Binding-site contacts:
Ligand atom N6 contacts residue GLY480 of chain 1.F at 3.1 Å (h-bond).
Ligand atom O1B contacts residue ASP577 of chain 1.F at 3.8 Å.
Ligand atom N1 contacts residue SER652 of chain 1.F at 3.5 Å (h-bond).
Ligand atom O3G contacts residue PRO520 of chain 1.F at 3.0 Å (h-bond).
Ligand atom N6 contacts residue ILE479 of chain 1.F at 3.5 Å.
Ligand atom O5' contacts residue CYS522 of chain 1.F at 3.7 Å.
Ligand atom O2G contacts residue PRO520 of chain 1.F at 2.7 Å (h-bond).
Ligand atom O2A contacts residue LYS524 of chain 1.F at 3.5 Å (salt-bridge).
Ligand atom S1G contacts residue ARG638 of chain 1.A at 3.3 Å (salt-bridge).
Ligand atom N3 contacts residue SER652 of chain 1.F at 3.7 Å.
Ligand atom PB contacts residue THR525 of chain 1.F at 3.8 Å.
Ligand atom O3G contacts residue ASN624 of chain 1.F at 3.5 Å (h-bond).
Ligand atom C6 contacts residue GLY480 of chain 1.F at 3.5 Å.
Ligand atom N1 contacts residue ASP478 of chain 1.F at 3.6 Å (salt-bridge).
Ligand atom O2A contacts residue CYS522 of chain 1.F at 3.4 Å (h-bond).
Ligand atom C2 contacts residue ASP478 of chain 1.F at 3.5 Å.
Ligand atom O3G contacts residue ARG635 of chain 1.A at 3.4 Å.
Ligand atom O2B contacts residue CYS522 of chain 1.F at 2.3 Å (h-bond).
Ligand atom O1B contacts residue THR525 of chain 1.F at 2.3 Å (h-bond).
Ligand atom C8 contacts residue CYS522 of chain 1.F at 3.6 Å (hydrophobic).
Ligand atom C8 contacts residue GLY523 of chain 1.F at 3.3 Å.
Ligand atom C1' contacts residue THR688 of chain 1.F at 3.8 Å.
Ligand atom O3B contacts residue PRO520 of chain 1.F at 3.6 Å.
Ligand atom N7 contacts residue CYS522 of chain 1.F at 3.6 Å.
Ligand atom O2A contacts residue LEU526 of chain 1.F at 3.7 Å.
Ligand atom PA contacts residue CYS522 of chain 1.F at 3.6 Å.
Ligand atom O2A contacts residue THR525 of chain 1.F at 3.3 Å (h-bond).
Ligand atom PB contacts residue CYS522 of chain 1.F at 3.2 Å.
Ligand atom PG contacts residue PRO520 of chain 1.F at 3.3 Å.
Ligand atom O1A contacts residue THR525 of chain 1.F at 3.6 Å.
Ligand atom N1 contacts residue GLY480 of chain 1.F at 3.1 Å (h-bond).
Ligand atom N6 contacts residue LEU482 of chain 1.F at 3.7 Å.
Ligand atom C2 contacts residue SER652 of chain 1.F at 3.2 Å.
Ligand atom N7 contacts residue GLY523 of chain 1.F at 3.0 Å (h-bond).
Ligand atom O2' contacts residue ILE656 of chain 1.F at 3.4 Å.
Ligand atom O3A contacts residue CYS522 of chain 1.F at 3.0 Å (h-bond).
Ligand atom O3' contacts residue THR688 of chain 1.F at 3.7 Å.
Ligand atom O2A contacts residue GLY523 of chain 1.F at 3.3 Å.
Ligand atom N3 contacts residue ILE656 of chain 1.F at 3.4 Å.
Ligand atom O2B contacts residue LYS524 of chain 1.F at 2.8 Å (salt-bridge).

Sequence of chain 1.F:
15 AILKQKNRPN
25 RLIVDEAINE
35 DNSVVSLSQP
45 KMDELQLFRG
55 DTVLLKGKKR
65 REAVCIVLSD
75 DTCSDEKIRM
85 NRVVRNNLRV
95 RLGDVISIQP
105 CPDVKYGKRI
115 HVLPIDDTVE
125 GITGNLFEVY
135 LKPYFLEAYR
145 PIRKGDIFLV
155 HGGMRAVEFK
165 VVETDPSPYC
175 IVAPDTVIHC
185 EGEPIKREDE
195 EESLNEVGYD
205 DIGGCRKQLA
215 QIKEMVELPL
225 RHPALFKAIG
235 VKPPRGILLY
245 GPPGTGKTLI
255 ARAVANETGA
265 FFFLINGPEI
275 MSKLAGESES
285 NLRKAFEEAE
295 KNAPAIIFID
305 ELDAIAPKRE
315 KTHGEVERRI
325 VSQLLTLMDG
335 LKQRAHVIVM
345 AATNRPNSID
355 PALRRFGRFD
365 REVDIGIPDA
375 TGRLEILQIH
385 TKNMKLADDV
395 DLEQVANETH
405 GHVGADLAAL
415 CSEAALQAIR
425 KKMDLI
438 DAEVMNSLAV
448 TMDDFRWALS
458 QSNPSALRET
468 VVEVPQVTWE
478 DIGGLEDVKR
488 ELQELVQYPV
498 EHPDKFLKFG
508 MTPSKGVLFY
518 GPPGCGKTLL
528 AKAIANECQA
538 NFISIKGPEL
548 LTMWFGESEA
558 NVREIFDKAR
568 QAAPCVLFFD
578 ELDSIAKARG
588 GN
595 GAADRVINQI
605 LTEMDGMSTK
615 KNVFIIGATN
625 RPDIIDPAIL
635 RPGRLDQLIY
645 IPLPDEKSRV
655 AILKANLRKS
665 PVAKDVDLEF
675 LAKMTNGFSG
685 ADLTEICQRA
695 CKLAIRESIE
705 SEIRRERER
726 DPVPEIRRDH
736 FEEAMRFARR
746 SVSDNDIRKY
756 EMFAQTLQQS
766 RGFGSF

Sequence of chain 1.A:
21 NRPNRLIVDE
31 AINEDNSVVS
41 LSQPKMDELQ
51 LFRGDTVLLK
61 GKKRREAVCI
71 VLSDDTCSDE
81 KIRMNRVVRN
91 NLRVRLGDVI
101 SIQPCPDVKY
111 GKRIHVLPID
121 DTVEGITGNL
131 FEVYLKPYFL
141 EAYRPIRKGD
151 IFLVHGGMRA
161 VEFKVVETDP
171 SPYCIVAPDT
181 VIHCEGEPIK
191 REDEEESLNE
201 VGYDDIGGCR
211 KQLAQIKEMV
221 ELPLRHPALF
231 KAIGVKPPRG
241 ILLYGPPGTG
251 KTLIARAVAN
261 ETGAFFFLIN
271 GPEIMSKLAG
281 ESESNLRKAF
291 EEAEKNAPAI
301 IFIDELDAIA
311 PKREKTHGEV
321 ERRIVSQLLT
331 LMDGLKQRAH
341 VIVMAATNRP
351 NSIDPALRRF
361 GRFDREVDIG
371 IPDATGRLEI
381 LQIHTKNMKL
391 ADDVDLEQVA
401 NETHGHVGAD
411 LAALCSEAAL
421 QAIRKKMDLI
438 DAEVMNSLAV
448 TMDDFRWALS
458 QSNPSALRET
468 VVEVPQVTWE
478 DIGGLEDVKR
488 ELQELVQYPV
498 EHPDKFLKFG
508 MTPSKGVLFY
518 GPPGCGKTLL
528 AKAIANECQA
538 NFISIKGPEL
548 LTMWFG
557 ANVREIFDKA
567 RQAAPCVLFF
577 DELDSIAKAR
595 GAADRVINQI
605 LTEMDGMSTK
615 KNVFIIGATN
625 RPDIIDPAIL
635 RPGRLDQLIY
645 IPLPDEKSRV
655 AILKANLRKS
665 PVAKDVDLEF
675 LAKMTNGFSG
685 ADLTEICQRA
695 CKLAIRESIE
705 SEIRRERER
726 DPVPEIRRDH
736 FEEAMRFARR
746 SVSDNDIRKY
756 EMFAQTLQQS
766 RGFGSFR

This protein binds this small molecule.
Small molecule (SMILES): Nc1ncnc2c1ncn2[C@@H]1O[C@H](COP(=O)(O)OP(=O)(O)OP(O)(O)=S)[C@@H](O)[C@H]1O